Sequence of chain 1.A:
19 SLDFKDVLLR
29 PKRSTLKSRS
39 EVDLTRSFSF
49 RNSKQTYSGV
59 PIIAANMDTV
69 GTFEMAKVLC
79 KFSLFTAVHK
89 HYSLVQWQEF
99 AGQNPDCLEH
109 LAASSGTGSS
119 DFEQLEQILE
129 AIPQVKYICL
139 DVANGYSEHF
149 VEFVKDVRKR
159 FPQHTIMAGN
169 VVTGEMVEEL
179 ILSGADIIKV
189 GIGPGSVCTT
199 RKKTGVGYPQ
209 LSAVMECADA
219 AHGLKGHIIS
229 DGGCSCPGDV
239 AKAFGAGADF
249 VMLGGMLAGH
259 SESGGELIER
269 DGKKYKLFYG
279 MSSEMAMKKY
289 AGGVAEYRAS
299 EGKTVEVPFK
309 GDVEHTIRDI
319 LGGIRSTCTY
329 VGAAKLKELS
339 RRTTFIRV

Binding-site contacts:
Ligand atom O5' contacts residue GLY230 of chain 1.A at 3.4 Å.
Ligand atom O5' contacts residue GLY193 of chain 1.A at 3.5 Å.
Ligand atom C2 contacts residue GLU299 of chain 1.A at 3.6 Å.
Ligand atom N1 contacts residue GLU299 of chain 1.A at 2.7 Å (salt-bridge).
Ligand atom O2' contacts residue ASP229 of chain 1.A at 2.6 Å (salt-bridge).
Ligand atom N7 contacts residue GLY278 of chain 1.A at 3.5 Å.
Ligand atom O3' contacts residue ALA63 of chain 1.A at 3.5 Å.
Ligand atom C2 contacts residue CYS196 of chain 1.A at 2.3 Å (hydrophobic).
Ligand atom C6 contacts residue SER280 of chain 1.A at 3.8 Å.
Ligand atom O6 contacts residue GLY300 of chain 1.A at 3.4 Å.
Ligand atom O6 contacts residue SER280 of chain 1.A at 2.8 Å (h-bond).
Ligand atom O2P contacts residue GLY252 of chain 1.A at 3.6 Å.
Ligand atom C3' contacts residue ASP229 of chain 1.A at 3.3 Å.
Ligand atom O3' contacts residue ASP229 of chain 1.A at 2.4 Å (salt-bridge).
Ligand atom N7 contacts residue MET279 of chain 1.A at 2.9 Å (h-bond).
Ligand atom C4 contacts residue NDP1 of chain 1.J at 3.6 Å.
Ligand atom O2P contacts residue GLY253 of chain 1.A at 2.7 Å (h-bond).
Ligand atom O3P contacts residue GLY231 of chain 1.A at 3.0 Å (h-bond).
Ligand atom O3P contacts residue GLY193 of chain 1.A at 3.4 Å.
Ligand atom N1 contacts residue NDP1 of chain 1.J at 3.2 Å (h-bond).
Ligand atom P contacts residue SER194 of chain 1.A at 3.6 Å.
Ligand atom O3P contacts residue SER194 of chain 1.A at 2.9 Å (h-bond).
Ligand atom O3' contacts residue MET250 of chain 1.A at 3.5 Å (h-bond).
Ligand atom O6 contacts residue MET279 of chain 1.A at 3.1 Å (h-bond).
Ligand atom N3 contacts residue NDP1 of chain 1.J at 3.6 Å.
Ligand atom C5 contacts residue MET279 of chain 1.A at 3.7 Å (hydrophobic).
Ligand atom C2' contacts residue ASP229 of chain 1.A at 3.7 Å.
Ligand atom C6 contacts residue NDP1 of chain 1.J at 3.5 Å.
Ligand atom O1P contacts residue GLY253 of chain 1.A at 3.4 Å (h-bond).
Ligand atom C6 contacts residue GLU299 of chain 1.A at 3.5 Å.
Ligand atom O1P contacts residue GLY252 of chain 1.A at 2.8 Å (h-bond).
Ligand atom C2 contacts residue NDP1 of chain 1.J at 3.4 Å.
Ligand atom O6 contacts residue GLY278 of chain 1.A at 3.2 Å.
Ligand atom N1 contacts residue CYS196 of chain 1.A at 3.3 Å (h-bond).
Ligand atom C4' contacts residue ASP229 of chain 1.A at 3.4 Å.
Ligand atom O2P contacts residue SER194 of chain 1.A at 2.8 Å (h-bond).
Ligand atom N3 contacts residue CYS196 of chain 1.A at 3.1 Å (h-bond).
Ligand atom C8 contacts residue MET65 of chain 1.A at 3.6 Å (hydrophobic).
Ligand atom P contacts residue GLY253 of chain 1.A at 3.7 Å.
Ligand atom O6 contacts residue GLU299 of chain 1.A at 3.6 Å (salt-bridge).

A small-molecule ligand and the protein it binds are described below.
Small molecule (SMILES): O=c1[nH]cnc2c1ncn2[C@@H]1O[C@H](COP(=O)(O)O)[C@@H](O)[C@H]1O